The protein below binds the small molecule below.
Small molecule (SMILES): CC(=O)N[C@H]1[C@H](O[C@H]2[C@H](O)[C@@H](NC(C)=O)CO[C@@H]2CO)O[C@H](CO)[C@@H](O[C@@H]2O[C@H](CO[C@H]3O[C@H](CO[C@H]4O[C@H](CO)[C@@H](O)[C@H](O)[C@@H]4O)[C@@H](O)[C@H](O[C@H]4O[C@H](CO)[C@@H](O)[C@H](O)[C@@H]4O)[C@@H]3O)[C@@H](O)[C@H](O[C@H]3O[C@H](CO)[C@@H](O)[C@H](O)[C@@H]3O[C@H]3O[C@H](CO)[C@@H](O)[C@H](O)[C@@H]3O)[C@@H]2O)[C@@H]1O

Binding-site contacts:
Ligand atom N2 contacts residue GLY358 of chain 1.D at 4.3 Å.
Ligand atom C1 contacts residue ASN355 of chain 1.D at 1.8 Å.
Ligand atom N2 contacts residue ASN355 of chain 1.D at 1.9 Å (h-bond).
Ligand atom C1 contacts residue NAG1 of chain 1.Y at 4.5 Å.
Ligand atom C7 contacts residue ASN355 of chain 1.D at 2.4 Å.
Ligand atom C3 contacts residue NAG1 of chain 1.Y at 4.4 Å.
Ligand atom O5 contacts residue ASN355 of chain 1.D at 3.0 Å (h-bond).
Ligand atom O6 contacts residue NAG1 of chain 1.Y at 3.5 Å (h-bond).
Ligand atom C8 contacts residue ASN355 of chain 1.D at 2.3 Å.
Ligand atom C4 contacts residue ASN355 of chain 1.D at 4.3 Å.
Ligand atom O6 contacts residue SER95 of chain 1.F at 4.3 Å.
Ligand atom C7 contacts residue NAG1 of chain 1.T at 4.3 Å.
Ligand atom C2 contacts residue NAG1 of chain 1.Y at 4.3 Å.
Ligand atom C5 contacts residue NAG1 of chain 1.Y at 4.5 Å.
Ligand atom O4 contacts residue NAG1 of chain 1.Y at 4.1 Å.
Ligand atom C3 contacts residue ASN355 of chain 1.D at 3.3 Å.
Ligand atom C7 contacts residue SER357 of chain 1.D at 4.5 Å.
Ligand atom C8 contacts residue PRO385 of chain 1.D at 3.3 Å (hydrophobic).
Ligand atom N2 contacts residue SER357 of chain 1.D at 3.3 Å.
Ligand atom O7 contacts residue NAG1 of chain 1.T at 3.2 Å.
Ligand atom C2 contacts residue ASN355 of chain 1.D at 2.1 Å.
Ligand atom C5 contacts residue ASN355 of chain 1.D at 4.0 Å.
Ligand atom O7 contacts residue ASN355 of chain 1.D at 3.6 Å (h-bond).
Ligand atom O5 contacts residue NAG1 of chain 1.Y at 3.8 Å.
Ligand atom C6 contacts residue NAG1 of chain 1.Y at 4.4 Å.
Ligand atom C2 contacts residue SER357 of chain 1.D at 3.7 Å.
Ligand atom C4 contacts residue NAG1 of chain 1.Y at 3.7 Å.
Ligand atom O3 contacts residue ASN355 of chain 1.D at 4.2 Å.
Ligand atom O3 contacts residue NAG1 of chain 1.Y at 4.0 Å.

Sequence of chain 1.D:
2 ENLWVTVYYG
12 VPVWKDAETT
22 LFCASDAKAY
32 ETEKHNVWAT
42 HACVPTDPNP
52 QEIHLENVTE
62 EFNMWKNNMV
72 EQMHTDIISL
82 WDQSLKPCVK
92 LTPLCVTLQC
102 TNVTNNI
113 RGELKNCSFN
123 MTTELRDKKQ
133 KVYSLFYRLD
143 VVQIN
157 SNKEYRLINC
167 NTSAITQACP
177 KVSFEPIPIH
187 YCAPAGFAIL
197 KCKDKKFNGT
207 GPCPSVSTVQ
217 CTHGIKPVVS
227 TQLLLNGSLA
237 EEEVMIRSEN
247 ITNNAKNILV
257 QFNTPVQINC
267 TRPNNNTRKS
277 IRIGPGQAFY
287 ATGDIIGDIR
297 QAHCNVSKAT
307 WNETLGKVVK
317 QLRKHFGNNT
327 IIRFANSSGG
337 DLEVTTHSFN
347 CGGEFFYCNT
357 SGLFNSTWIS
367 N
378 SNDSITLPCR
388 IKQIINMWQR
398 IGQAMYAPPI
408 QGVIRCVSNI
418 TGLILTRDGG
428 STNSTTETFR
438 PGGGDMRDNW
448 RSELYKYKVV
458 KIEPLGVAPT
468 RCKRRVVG

Sequence of chain 1.F:
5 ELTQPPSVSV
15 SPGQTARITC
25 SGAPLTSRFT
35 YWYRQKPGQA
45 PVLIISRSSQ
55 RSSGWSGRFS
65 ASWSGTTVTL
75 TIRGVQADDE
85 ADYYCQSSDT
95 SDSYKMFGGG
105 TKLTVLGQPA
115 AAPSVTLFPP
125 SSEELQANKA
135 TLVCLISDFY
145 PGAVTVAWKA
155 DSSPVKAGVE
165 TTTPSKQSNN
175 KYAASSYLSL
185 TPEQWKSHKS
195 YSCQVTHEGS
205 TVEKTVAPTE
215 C